The protein below binds the small molecule below.
Small molecule (SMILES): CC(=O)N[C@H]1[C@H](O[C@H]2[C@H](O)[C@@H](NC(C)=O)CO[C@@H]2CO)O[C@H](CO)[C@@H](O)[C@@H]1O

Binding-site contacts:
Ligand atom O7 contacts residue VAL153 of chain 54.C at 4.1 Å.
Ligand atom N2 contacts residue ASN154 of chain 54.C at 3.2 Å (h-bond).
Ligand atom C8 contacts residue ASN154 of chain 54.C at 2.3 Å.
Ligand atom C1 contacts residue THR156 of chain 54.C at 4.2 Å.
Ligand atom C5 contacts residue THR156 of chain 54.C at 4.1 Å.
Ligand atom C7 contacts residue ASN154 of chain 54.C at 2.2 Å.
Ligand atom C2 contacts residue ASN154 of chain 54.C at 3.6 Å.
Ligand atom C6 contacts residue THR156 of chain 54.C at 3.7 Å.
Ligand atom O7 contacts residue ASN154 of chain 54.C at 2.1 Å (h-bond).
Ligand atom O5 contacts residue THR156 of chain 54.C at 4.0 Å.
Ligand atom C1 contacts residue ASN154 of chain 54.C at 3.0 Å.
Ligand atom O5 contacts residue ASN154 of chain 54.C at 4.1 Å.
Ligand atom O7 contacts residue GLY150 of chain 54.C at 4.2 Å.
Ligand atom O6 contacts residue THR156 of chain 54.C at 2.7 Å (h-bond).

Sequence of chain 54.C:
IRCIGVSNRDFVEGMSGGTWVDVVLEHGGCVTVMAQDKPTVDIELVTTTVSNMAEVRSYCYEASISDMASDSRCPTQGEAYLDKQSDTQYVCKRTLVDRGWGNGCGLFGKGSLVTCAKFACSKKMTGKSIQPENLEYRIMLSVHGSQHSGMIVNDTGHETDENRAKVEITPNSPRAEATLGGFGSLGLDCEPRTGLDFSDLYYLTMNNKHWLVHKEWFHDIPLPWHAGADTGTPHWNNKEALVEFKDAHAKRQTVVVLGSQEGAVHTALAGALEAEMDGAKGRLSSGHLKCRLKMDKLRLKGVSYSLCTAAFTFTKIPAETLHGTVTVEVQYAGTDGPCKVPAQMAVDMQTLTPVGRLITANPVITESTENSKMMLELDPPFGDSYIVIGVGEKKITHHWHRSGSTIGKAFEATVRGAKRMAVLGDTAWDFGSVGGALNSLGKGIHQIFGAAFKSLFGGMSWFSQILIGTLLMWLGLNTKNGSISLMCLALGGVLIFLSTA